Binding-site contacts:
Ligand atom CAH contacts residue ASP164 of chain 1.A at 3.1 Å.
Ligand atom CAT contacts residue LEU27 of chain 1.A at 3.7 Å (hydrophobic).
Ligand atom CAQ contacts residue MET102 of chain 1.A at 3.7 Å (hydrophobic).
Ligand atom CAI contacts residue MET102 of chain 1.A at 3.5 Å (hydrophobic).
Ligand atom NAB contacts residue PHE32 of chain 1.A at 2.7 Å.
Ligand atom CAJ contacts residue MET99 of chain 1.A at 3.3 Å (hydrophobic).
Ligand atom OAC contacts residue LEU101 of chain 1.A at 3.9 Å.
Ligand atom CAR contacts residue LEU153 of chain 1.A at 3.6 Å (hydrophobic).
Ligand atom CAT contacts residue LEU153 of chain 1.A at 4.0 Å (hydrophobic).
Ligand atom CAQ contacts residue LEU153 of chain 1.A at 3.8 Å (hydrophobic).
Ligand atom NAP contacts residue GLN100 of chain 1.A at 3.4 Å (h-bond).
Ligand atom CAF contacts residue ASP164 of chain 1.A at 3.8 Å.
Ligand atom NAP contacts residue ALA52 of chain 1.A at 3.6 Å.
Ligand atom CAE contacts residue GLY105 of chain 1.A at 3.2 Å.
Ligand atom OAC contacts residue MET102 of chain 1.A at 2.8 Å (h-bond).
Ligand atom CAN contacts residue LEU153 of chain 1.A at 3.6 Å (hydrophobic).
Ligand atom CAG contacts residue GLY105 of chain 1.A at 3.5 Å.
Ligand atom CAZ contacts residue LEU153 of chain 1.A at 4.0 Å (hydrophobic).
Ligand atom NAP contacts residue LEU153 of chain 1.A at 3.7 Å.
Ligand atom CAE contacts residue MET102 of chain 1.A at 3.8 Å (hydrophobic).
Ligand atom CAS contacts residue LEU153 of chain 1.A at 3.7 Å (hydrophobic).
Ligand atom CAV contacts residue LEU27 of chain 1.A at 3.9 Å (hydrophobic).
Ligand atom CAY contacts residue LEU153 of chain 1.A at 3.8 Å (hydrophobic).
Ligand atom CAF contacts residue MET99 of chain 1.A at 3.4 Å (hydrophobic).
Ligand atom CAU contacts residue THR163 of chain 1.A at 3.7 Å.
Ligand atom CAI contacts residue LEU27 of chain 1.A at 3.7 Å (hydrophobic).
Ligand atom CAI contacts residue GLY105 of chain 1.A at 3.7 Å.
Ligand atom CAY contacts residue LEU27 of chain 1.A at 3.9 Å (hydrophobic).
Ligand atom CAD contacts residue PHE32 of chain 1.A at 3.6 Å (hydrophobic).
Ligand atom CAD contacts residue ASP164 of chain 1.A at 3.7 Å.
Ligand atom CAK contacts residue LEU27 of chain 1.A at 4.0 Å (hydrophobic).
Ligand atom CAF contacts residue THR163 of chain 1.A at 3.9 Å.
Ligand atom CAN contacts residue ALA52 of chain 1.A at 3.7 Å (hydrophobic).
Ligand atom CAL contacts residue ASP164 of chain 1.A at 3.1 Å.
Ligand atom CAN contacts residue GLN100 of chain 1.A at 4.0 Å.
Ligand atom NAP contacts residue MET102 of chain 1.A at 3.5 Å (h-bond).
Ligand atom CAQ contacts residue ALA52 of chain 1.A at 4.0 Å (hydrophobic).
Ligand atom NAP contacts residue LEU101 of chain 1.A at 3.9 Å.
Ligand atom CAJ contacts residue THR163 of chain 1.A at 3.4 Å.
Ligand atom CAM contacts residue ASP164 of chain 1.A at 3.5 Å.

Sequence of chain 1.A:
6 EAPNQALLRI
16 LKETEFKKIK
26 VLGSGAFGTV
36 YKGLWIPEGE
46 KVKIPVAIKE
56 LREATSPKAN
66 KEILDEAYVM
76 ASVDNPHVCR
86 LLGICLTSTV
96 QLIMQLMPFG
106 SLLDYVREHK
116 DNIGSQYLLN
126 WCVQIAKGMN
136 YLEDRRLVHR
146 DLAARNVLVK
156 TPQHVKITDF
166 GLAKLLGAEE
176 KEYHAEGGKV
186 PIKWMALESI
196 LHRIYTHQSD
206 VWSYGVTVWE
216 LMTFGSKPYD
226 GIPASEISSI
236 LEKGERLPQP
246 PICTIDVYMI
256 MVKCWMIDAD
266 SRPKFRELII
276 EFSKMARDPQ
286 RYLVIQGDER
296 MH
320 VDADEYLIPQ

The small molecule below binds the protein below.
Small molecule (SMILES): Cn1c2ccccc2c2c3c(c4c5ccccc5n(CCC#N)c4c21)CNC3=O